This protein binds this small molecule.
Small molecule (SMILES): Nc1ccn([C@H]2C[C@H](O[P](=O)(O)OC[C@H]3O[C@@H](n4cnc5c(N)ncnc54)C[C@@H]3O[P](=O)(O)OC[C@H]3O[C@@H](n4cnc5c(N)ncnc54)C[C@@H]3O[P](=O)(O)OC[C@H]3O[C@@H](n4cnc5c(N)ncnc54)C[C@@H]3O)[C@@H](COP(=O)=O)O2)c(=O)n1

Binding-site contacts:
Ligand atom OP2 contacts residue GLN137 of chain 49.A at 3.8 Å.
Ligand atom OP2 contacts residue TRP60 of chain 49.A at 4.4 Å.
Ligand atom C2' contacts residue GLN137 of chain 49.A at 2.9 Å.
Ligand atom C3' contacts residue GLN137 of chain 49.A at 2.6 Å.
Ligand atom OP2 contacts residue PRO276 of chain 49.A at 3.9 Å.
Ligand atom C4 contacts residue TRP60 of chain 49.A at 3.5 Å (hydrophobic).
Ligand atom O5' contacts residue TRP60 of chain 49.A at 3.8 Å.
Ligand atom N1 contacts residue TRP60 of chain 49.A at 3.5 Å.
Ligand atom P contacts residue ASN139 of chain 49.A at 3.7 Å.
Ligand atom OP1 contacts residue ASN139 of chain 49.A at 3.1 Å (h-bond).
Ligand atom C5' contacts residue PRO276 of chain 49.A at 3.7 Å (hydrophobic).
Ligand atom OP1 contacts residue GLN137 of chain 49.A at 4.4 Å.
Ligand atom O4' contacts residue TRP60 of chain 49.A at 4.2 Å.
Ligand atom O3' contacts residue GLN137 of chain 49.A at 2.1 Å (h-bond).
Ligand atom OP1 contacts residue PRO276 of chain 49.A at 3.1 Å.
Ligand atom C1' contacts residue GLN137 of chain 49.A at 4.0 Å.
Ligand atom N9 contacts residue TRP60 of chain 49.A at 3.8 Å.
Ligand atom OP2 contacts residue ASN139 of chain 49.A at 3.3 Å (h-bond).
Ligand atom P contacts residue PRO276 of chain 49.A at 3.8 Å.
Ligand atom N3 contacts residue TRP60 of chain 49.A at 3.0 Å.
Ligand atom C1' contacts residue TRP60 of chain 49.A at 3.5 Å (hydrophobic).
Ligand atom OP1 contacts residue ASN275 of chain 49.A at 4.5 Å.
Ligand atom N6 contacts residue TRP60 of chain 49.A at 3.0 Å.
Ligand atom C4' contacts residue GLN137 of chain 49.A at 4.1 Å.
Ligand atom N6 contacts residue GLY57 of chain 49.A at 3.7 Å.
Ligand atom C3' contacts residue PRO276 of chain 49.A at 3.2 Å (hydrophobic).
Ligand atom P contacts residue GLN137 of chain 49.A at 3.5 Å.
Ligand atom C5 contacts residue TRP60 of chain 49.A at 3.8 Å (hydrophobic).
Ligand atom C6 contacts residue TRP60 of chain 49.A at 3.4 Å (hydrophobic).
Ligand atom N6 contacts residue ASP58 of chain 49.A at 4.3 Å.
Ligand atom OP2 contacts residue ARG534 of chain 49.A at 3.6 Å.
Ligand atom O3' contacts residue PRO276 of chain 49.A at 3.4 Å.
Ligand atom C2 contacts residue TRP60 of chain 49.A at 3.4 Å (hydrophobic).
Ligand atom C8 contacts residue TRP60 of chain 49.A at 4.4 Å (hydrophobic).
Ligand atom O5' contacts residue GLN137 of chain 49.A at 4.3 Å.
Ligand atom C4' contacts residue PRO276 of chain 49.A at 3.7 Å (hydrophobic).
Ligand atom O3' contacts residue TRP60 of chain 49.A at 4.4 Å.
Ligand atom N7 contacts residue TRP60 of chain 49.A at 3.9 Å.
Ligand atom C2' contacts residue TRP60 of chain 49.A at 4.1 Å (hydrophobic).
Ligand atom O5' contacts residue PRO276 of chain 49.A at 2.8 Å.

Sequence of chain 49.A:
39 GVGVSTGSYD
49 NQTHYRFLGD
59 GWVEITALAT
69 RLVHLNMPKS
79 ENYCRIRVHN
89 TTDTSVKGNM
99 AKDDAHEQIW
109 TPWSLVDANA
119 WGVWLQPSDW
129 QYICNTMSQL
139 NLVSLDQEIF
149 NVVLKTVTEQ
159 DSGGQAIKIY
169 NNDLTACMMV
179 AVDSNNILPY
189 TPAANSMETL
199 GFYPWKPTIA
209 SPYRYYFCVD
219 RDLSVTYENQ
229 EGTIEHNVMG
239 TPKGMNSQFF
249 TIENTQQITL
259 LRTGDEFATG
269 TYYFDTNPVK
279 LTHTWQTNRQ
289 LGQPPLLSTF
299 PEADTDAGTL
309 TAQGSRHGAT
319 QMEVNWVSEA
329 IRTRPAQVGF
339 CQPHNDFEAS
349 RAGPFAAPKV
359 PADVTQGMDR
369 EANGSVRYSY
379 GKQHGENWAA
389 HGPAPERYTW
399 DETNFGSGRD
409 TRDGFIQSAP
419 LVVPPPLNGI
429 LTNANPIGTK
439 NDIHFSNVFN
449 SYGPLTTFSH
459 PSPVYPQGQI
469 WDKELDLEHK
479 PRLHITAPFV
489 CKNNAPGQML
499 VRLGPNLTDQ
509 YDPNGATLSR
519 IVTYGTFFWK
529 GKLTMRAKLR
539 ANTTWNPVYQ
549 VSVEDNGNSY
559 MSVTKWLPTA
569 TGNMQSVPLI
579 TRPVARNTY